Sequence of chain 2.B:
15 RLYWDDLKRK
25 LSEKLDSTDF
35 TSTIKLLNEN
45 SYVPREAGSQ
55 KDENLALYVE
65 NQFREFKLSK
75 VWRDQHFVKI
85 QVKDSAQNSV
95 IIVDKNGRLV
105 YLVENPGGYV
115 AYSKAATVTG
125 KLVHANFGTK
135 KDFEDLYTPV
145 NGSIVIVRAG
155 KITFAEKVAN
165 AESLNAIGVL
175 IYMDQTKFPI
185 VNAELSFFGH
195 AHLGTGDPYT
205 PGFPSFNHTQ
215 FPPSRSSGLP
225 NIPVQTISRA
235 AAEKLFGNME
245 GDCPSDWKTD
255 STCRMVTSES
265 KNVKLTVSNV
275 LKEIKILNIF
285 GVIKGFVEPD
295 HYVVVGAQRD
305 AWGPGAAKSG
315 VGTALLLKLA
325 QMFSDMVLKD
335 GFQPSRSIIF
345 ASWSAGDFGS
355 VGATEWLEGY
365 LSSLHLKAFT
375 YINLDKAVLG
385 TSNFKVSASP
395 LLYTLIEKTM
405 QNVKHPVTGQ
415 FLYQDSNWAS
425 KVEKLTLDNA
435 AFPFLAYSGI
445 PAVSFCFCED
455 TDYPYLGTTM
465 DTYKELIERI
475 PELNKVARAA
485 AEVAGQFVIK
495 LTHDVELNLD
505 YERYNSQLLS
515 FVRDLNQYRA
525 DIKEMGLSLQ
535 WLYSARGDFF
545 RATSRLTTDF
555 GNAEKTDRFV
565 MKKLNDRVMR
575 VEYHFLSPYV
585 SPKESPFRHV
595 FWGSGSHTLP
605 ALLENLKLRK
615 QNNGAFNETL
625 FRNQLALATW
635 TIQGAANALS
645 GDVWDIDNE

Sequence of chain 1.B:
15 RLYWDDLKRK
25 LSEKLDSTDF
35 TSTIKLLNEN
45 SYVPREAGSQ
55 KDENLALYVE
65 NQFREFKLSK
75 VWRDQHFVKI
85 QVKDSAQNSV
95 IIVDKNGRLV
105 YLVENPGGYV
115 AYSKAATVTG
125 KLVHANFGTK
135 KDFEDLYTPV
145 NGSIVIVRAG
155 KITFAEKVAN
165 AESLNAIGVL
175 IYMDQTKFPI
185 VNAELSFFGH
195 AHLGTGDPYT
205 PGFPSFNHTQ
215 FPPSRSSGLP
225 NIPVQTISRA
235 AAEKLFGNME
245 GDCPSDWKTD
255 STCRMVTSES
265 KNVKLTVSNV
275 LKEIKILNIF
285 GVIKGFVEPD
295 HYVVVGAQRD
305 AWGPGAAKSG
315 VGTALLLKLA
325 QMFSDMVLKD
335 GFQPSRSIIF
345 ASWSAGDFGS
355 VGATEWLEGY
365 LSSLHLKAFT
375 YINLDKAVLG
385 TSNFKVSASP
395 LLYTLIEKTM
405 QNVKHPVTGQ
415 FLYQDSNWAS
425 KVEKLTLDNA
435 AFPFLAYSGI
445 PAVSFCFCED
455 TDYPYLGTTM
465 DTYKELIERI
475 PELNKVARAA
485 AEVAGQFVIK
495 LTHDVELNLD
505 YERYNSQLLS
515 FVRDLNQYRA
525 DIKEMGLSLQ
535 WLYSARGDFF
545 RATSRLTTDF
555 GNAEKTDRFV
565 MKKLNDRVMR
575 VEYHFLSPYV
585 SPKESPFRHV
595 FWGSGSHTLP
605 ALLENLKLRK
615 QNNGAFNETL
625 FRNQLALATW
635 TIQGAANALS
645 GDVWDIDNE

Binding-site contacts:
Ligand atom O5 contacts residue ASN211 of chain 2.B at 2.4 Å (h-bond).
Ligand atom O5 contacts residue PHE215 of chain 2.B at 3.5 Å.
Ligand atom N2 contacts residue PHE81 of chain 2.B at 4.4 Å.
Ligand atom C6 contacts residue PHE215 of chain 2.B at 4.3 Å (hydrophobic).
Ligand atom O6 contacts residue PHE215 of chain 2.B at 3.4 Å.
Ligand atom C7 contacts residue ASN211 of chain 2.B at 3.0 Å.
Ligand atom C2 contacts residue ASN211 of chain 2.B at 2.5 Å.
Ligand atom C1 contacts residue ASN211 of chain 2.B at 1.4 Å.
Ligand atom C3 contacts residue ASN211 of chain 2.B at 3.8 Å.
Ligand atom C8 contacts residue ASN211 of chain 2.B at 4.2 Å.
Ligand atom C5 contacts residue ASN211 of chain 2.B at 3.7 Å.
Ligand atom O7 contacts residue ASN211 of chain 2.B at 2.7 Å (h-bond).
Ligand atom C1 contacts residue PHE81 of chain 2.B at 4.2 Å (hydrophobic).
Ligand atom C1 contacts residue PHE215 of chain 2.B at 4.1 Å (hydrophobic).
Ligand atom C5 contacts residue PHE215 of chain 2.B at 4.3 Å (hydrophobic).
Ligand atom C4 contacts residue ASN211 of chain 2.B at 4.2 Å.
Ligand atom N2 contacts residue ASN211 of chain 2.B at 2.9 Å (h-bond).
Ligand atom C8 contacts residue TRP535 of chain 1.B at 4.2 Å (hydrophobic).
Ligand atom O7 contacts residue TRP535 of chain 1.B at 3.6 Å.
Ligand atom C7 contacts residue TRP535 of chain 1.B at 4.3 Å (hydrophobic).

A small-molecule ligand and the protein it binds are described below.
Small molecule (SMILES): CC(=O)N[C@@H]1[C@@H](O)[C@H](O)[C@@H](CO)O[C@H]1O